Sequence of chain 25.F:
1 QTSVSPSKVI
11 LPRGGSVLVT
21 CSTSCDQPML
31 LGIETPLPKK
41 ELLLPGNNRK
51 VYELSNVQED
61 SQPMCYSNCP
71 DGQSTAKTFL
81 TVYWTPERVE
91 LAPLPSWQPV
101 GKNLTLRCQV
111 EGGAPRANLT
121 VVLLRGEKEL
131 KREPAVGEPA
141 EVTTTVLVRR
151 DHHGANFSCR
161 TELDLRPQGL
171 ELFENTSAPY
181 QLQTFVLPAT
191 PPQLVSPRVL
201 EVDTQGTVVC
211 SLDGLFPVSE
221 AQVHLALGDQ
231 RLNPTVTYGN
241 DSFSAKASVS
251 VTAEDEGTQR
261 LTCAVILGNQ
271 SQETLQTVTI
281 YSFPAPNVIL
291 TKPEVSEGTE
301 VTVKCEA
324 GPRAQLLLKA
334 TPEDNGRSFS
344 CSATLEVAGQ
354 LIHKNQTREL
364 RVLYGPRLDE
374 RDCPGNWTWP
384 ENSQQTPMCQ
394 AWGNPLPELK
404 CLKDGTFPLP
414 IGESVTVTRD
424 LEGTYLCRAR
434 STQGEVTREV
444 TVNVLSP

Binding-site contacts:
Ligand atom C4 contacts residue ALA117 of chain 25.F at 4.2 Å (hydrophobic).
Ligand atom C5 contacts residue ALA117 of chain 25.F at 4.2 Å (hydrophobic).
Ligand atom C1 contacts residue GLN168 of chain 25.F at 4.0 Å.
Ligand atom N2 contacts residue ASN118 of chain 25.F at 3.6 Å.
Ligand atom C5 contacts residue ASN118 of chain 25.F at 3.2 Å.
Ligand atom C8 contacts residue PRO167 of chain 25.F at 3.7 Å (hydrophobic).
Ligand atom C7 contacts residue ASN118 of chain 25.F at 3.9 Å.
Ligand atom O5 contacts residue ALA117 of chain 25.F at 3.5 Å (h-bond).
Ligand atom O7 contacts residue ASN118 of chain 25.F at 3.5 Å (h-bond).
Ligand atom C1 contacts residue PRO167 of chain 25.F at 4.4 Å (hydrophobic).
Ligand atom C1 contacts residue ALA117 of chain 25.F at 3.9 Å (hydrophobic).
Ligand atom C6 contacts residue ASN118 of chain 25.F at 4.0 Å.
Ligand atom O6 contacts residue ASN118 of chain 25.F at 4.0 Å.
Ligand atom C5 contacts residue GLN168 of chain 25.F at 4.5 Å.
Ligand atom C8 contacts residue ASP164 of chain 25.F at 4.5 Å.
Ligand atom C3 contacts residue ASN118 of chain 25.F at 3.8 Å.
Ligand atom N2 contacts residue PRO167 of chain 25.F at 4.0 Å.
Ligand atom O5 contacts residue ASN118 of chain 25.F at 1.8 Å (h-bond).
Ligand atom C1 contacts residue ASN118 of chain 25.F at 1.6 Å.
Ligand atom C6 contacts residue ALA117 of chain 25.F at 3.6 Å (hydrophobic).
Ligand atom C2 contacts residue ALA117 of chain 25.F at 4.0 Å (hydrophobic).
Ligand atom C2 contacts residue ASN118 of chain 25.F at 2.7 Å.
Ligand atom C7 contacts residue PRO167 of chain 25.F at 3.9 Å (hydrophobic).
Ligand atom C4 contacts residue ASN118 of chain 25.F at 3.8 Å.
Ligand atom O6 contacts residue ALA117 of chain 25.F at 2.3 Å.
Ligand atom O7 contacts residue ALA117 of chain 25.F at 4.5 Å.
Ligand atom O5 contacts residue GLN168 of chain 25.F at 4.0 Å.

This protein binds this small molecule.
Small molecule (SMILES): CC(=O)N[C@@H]1[C@@H](O)[C@H](O)[C@@H](CO)O[C@H]1O